The small molecule below binds the protein below.
Small molecule (SMILES): OC[C@H]1O[C@H](O[C@H]2[C@H](O)[C@@H](O)[C@@H](O)O[C@@H]2CO)[C@H](O)[C@@H](O)[C@@H]1O

Binding-site contacts:
Ligand atom O6 contacts residue PRO155 of chain 1.B at 3.5 Å.
Ligand atom O3 contacts residue TRP63 of chain 1.B at 3.5 Å (h-bond).
Ligand atom O1 contacts residue LYS16 of chain 1.B at 3.5 Å (salt-bridge).
Ligand atom O1 contacts residue ASP15 of chain 1.B at 2.9 Å (salt-bridge).
Ligand atom C4 contacts residue TRP341 of chain 1.B at 3.6 Å (hydrophobic).
Ligand atom O2 contacts residue TRP63 of chain 1.B at 3.5 Å (h-bond).
Ligand atom O3 contacts residue ALA64 of chain 1.B at 3.4 Å.
Ligand atom C4 contacts residue TYR156 of chain 1.B at 3.9 Å (hydrophobic).
Ligand atom O2 contacts residue ASP66 of chain 1.B at 2.7 Å (salt-bridge).
Ligand atom O4 contacts residue ARG67 of chain 1.B at 3.4 Å (salt-bridge).
Ligand atom O2 contacts residue TRP231 of chain 1.B at 3.9 Å.
Ligand atom O6 contacts residue GLU154 of chain 1.B at 2.8 Å (salt-bridge).
Ligand atom C3 contacts residue ASP66 of chain 1.B at 3.5 Å.
Ligand atom C1 contacts residue LYS16 of chain 1.B at 3.8 Å.
Ligand atom C6 contacts residue PHE157 of chain 1.B at 3.9 Å (hydrophobic).
Ligand atom C5 contacts residue TYR156 of chain 1.B at 4.0 Å (hydrophobic).
Ligand atom O6 contacts residue PHE157 of chain 1.B at 3.7 Å.
Ligand atom C1 contacts residue ASP15 of chain 1.B at 3.6 Å.
Ligand atom C3 contacts residue TRP63 of chain 1.B at 3.8 Å (hydrophobic).
Ligand atom C2 contacts residue GLU112 of chain 1.B at 3.6 Å.
Ligand atom C2 contacts residue LYS16 of chain 1.B at 3.6 Å.
Ligand atom O3 contacts residue ASP66 of chain 1.B at 2.5 Å (salt-bridge).
Ligand atom O2 contacts residue LYS16 of chain 1.B at 2.4 Å (salt-bridge).
Ligand atom O3 contacts residue TRP341 of chain 1.B at 3.8 Å.
Ligand atom C1 contacts residue TRP231 of chain 1.B at 3.6 Å (hydrophobic).
Ligand atom C6 contacts residue TRP341 of chain 1.B at 3.8 Å (hydrophobic).
Ligand atom C6 contacts residue GLU154 of chain 1.B at 3.5 Å.
Ligand atom O1 contacts residue ASN13 of chain 1.B at 3.9 Å.
Ligand atom C2 contacts residue TRP231 of chain 1.B at 3.7 Å (hydrophobic).
Ligand atom C6 contacts residue TYR156 of chain 1.B at 3.7 Å (hydrophobic).
Ligand atom O6 contacts residue TYR156 of chain 1.B at 3.0 Å (h-bond).
Ligand atom O2 contacts residue ALA64 of chain 1.B at 3.4 Å.
Ligand atom C1 contacts residue TYR156 of chain 1.B at 3.4 Å (hydrophobic).
Ligand atom O3 contacts residue ARG67 of chain 1.B at 3.2 Å (salt-bridge).
Ligand atom C2 contacts residue ASP66 of chain 1.B at 3.4 Å.
Ligand atom O2 contacts residue GLU112 of chain 1.B at 2.8 Å (salt-bridge).
Ligand atom O2 contacts residue MET331 of chain 1.B at 3.9 Å.
Ligand atom O5 contacts residue TYR156 of chain 1.B at 3.1 Å.
Ligand atom O3 contacts residue GLU112 of chain 1.B at 3.8 Å.
Ligand atom O5 contacts residue TRP231 of chain 1.B at 4.0 Å.

Sequence of chain 1.B:
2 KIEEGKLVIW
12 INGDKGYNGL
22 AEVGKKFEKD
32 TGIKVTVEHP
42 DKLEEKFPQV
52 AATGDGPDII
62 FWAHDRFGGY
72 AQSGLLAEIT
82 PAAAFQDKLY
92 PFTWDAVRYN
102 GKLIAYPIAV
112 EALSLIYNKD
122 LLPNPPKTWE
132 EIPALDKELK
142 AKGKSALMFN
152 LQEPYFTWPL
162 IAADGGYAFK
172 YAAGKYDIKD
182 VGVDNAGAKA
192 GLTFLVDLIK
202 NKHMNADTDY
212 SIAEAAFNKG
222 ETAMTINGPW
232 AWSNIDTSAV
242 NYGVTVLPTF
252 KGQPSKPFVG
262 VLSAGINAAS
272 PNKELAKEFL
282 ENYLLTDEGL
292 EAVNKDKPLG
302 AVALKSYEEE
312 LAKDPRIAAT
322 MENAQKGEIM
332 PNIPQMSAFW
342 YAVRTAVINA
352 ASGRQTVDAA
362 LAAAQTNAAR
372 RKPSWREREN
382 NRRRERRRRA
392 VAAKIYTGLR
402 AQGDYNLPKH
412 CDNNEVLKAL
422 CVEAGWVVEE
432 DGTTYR